The protein below binds the small molecule below.
Small molecule (SMILES): NS(=O)(=O)c1cccc(C(=O)CSc2ncccn2)c1

Sequence of chain 1.B:
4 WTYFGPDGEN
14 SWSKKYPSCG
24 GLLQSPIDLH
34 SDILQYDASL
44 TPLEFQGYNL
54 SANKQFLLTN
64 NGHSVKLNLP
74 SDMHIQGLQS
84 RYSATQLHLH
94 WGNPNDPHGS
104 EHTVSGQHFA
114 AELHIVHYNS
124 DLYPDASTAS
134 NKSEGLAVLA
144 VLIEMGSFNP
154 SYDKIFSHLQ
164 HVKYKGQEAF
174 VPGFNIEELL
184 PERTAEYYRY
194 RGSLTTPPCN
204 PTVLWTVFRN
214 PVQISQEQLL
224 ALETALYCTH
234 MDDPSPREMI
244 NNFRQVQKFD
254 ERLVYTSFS

Binding-site contacts:
Ligand atom S17 contacts residue THR198 of chain 1.B at 3.9 Å.
Ligand atom C6 contacts residue PEG1 of chain 1.J at 3.9 Å.
Ligand atom S17 contacts residue HIS91 of chain 1.B at 3.7 Å.
Ligand atom S17 contacts residue ZN1 of chain 1.H at 3.0 Å.
Ligand atom N12 contacts residue SER133 of chain 1.B at 2.6 Å (h-bond).
Ligand atom N20 contacts residue GLU104 of chain 1.B at 3.8 Å.
Ligand atom N20 contacts residue HIS93 of chain 1.B at 3.2 Å (h-bond).
Ligand atom C3 contacts residue HIS91 of chain 1.B at 3.6 Å.
Ligand atom C7 contacts residue GLN89 of chain 1.B at 3.9 Å.
Ligand atom C5 contacts residue PEG1 of chain 1.J at 4.1 Å.
Ligand atom C15 contacts residue PRO201 of chain 1.B at 3.7 Å (hydrophobic).
Ligand atom C5 contacts residue THR199 of chain 1.B at 3.3 Å.
Ligand atom C15 contacts residue SER133 of chain 1.B at 3.5 Å.
Ligand atom O18 contacts residue HIS91 of chain 1.B at 3.2 Å.
Ligand atom N20 contacts residue THR198 of chain 1.B at 2.8 Å (h-bond).
Ligand atom C4 contacts residue PEG1 of chain 1.J at 4.1 Å.
Ligand atom O18 contacts residue VAL119 of chain 1.B at 3.7 Å.
Ligand atom C3 contacts residue LEU197 of chain 1.B at 3.9 Å (hydrophobic).
Ligand atom N12 contacts residue LEU197 of chain 1.B at 3.9 Å.
Ligand atom O18 contacts residue ZN1 of chain 1.H at 3.1 Å.
Ligand atom C4 contacts residue HIS91 of chain 1.B at 3.9 Å.
Ligand atom C16 contacts residue PRO201 of chain 1.B at 3.7 Å (hydrophobic).
Ligand atom C3 contacts residue VAL119 of chain 1.B at 4.0 Å (hydrophobic).
Ligand atom C10 contacts residue SER133 of chain 1.B at 3.5 Å.
Ligand atom O18 contacts residue HIS117 of chain 1.B at 3.6 Å (h-bond).
Ligand atom N20 contacts residue HIS91 of chain 1.B at 3.1 Å (h-bond).
Ligand atom C5 contacts residue LEU197 of chain 1.B at 3.9 Å (hydrophobic).
Ligand atom O13 contacts residue VAL119 of chain 1.B at 3.2 Å.
Ligand atom N20 contacts residue HIS117 of chain 1.B at 3.2 Å (h-bond).
Ligand atom O13 contacts residue GLN89 of chain 1.B at 3.5 Å.
Ligand atom C4 contacts residue LEU197 of chain 1.B at 3.9 Å (hydrophobic).
Ligand atom S17 contacts residue HIS117 of chain 1.B at 4.0 Å.
Ligand atom O18 contacts residue TRP208 of chain 1.B at 4.1 Å.
Ligand atom O18 contacts residue VAL141 of chain 1.B at 4.0 Å.
Ligand atom O19 contacts residue TRP208 of chain 1.B at 3.7 Å.
Ligand atom O19 contacts residue THR198 of chain 1.B at 3.0 Å (h-bond).
Ligand atom N20 contacts residue ZN1 of chain 1.H at 1.8 Å.
Ligand atom O19 contacts residue LEU197 of chain 1.B at 3.3 Å.
Ligand atom C6 contacts residue THR199 of chain 1.B at 3.2 Å.
Ligand atom S9 contacts residue SER133 of chain 1.B at 3.7 Å.